A protein and the small-molecule ligand that binds it are described below.
Small molecule (SMILES): CC1=N[C@@H]2[C@@H](O)[C@H](O)[C@@H](CO)O[C@@H]2S1

Sequence of chain 1.A:
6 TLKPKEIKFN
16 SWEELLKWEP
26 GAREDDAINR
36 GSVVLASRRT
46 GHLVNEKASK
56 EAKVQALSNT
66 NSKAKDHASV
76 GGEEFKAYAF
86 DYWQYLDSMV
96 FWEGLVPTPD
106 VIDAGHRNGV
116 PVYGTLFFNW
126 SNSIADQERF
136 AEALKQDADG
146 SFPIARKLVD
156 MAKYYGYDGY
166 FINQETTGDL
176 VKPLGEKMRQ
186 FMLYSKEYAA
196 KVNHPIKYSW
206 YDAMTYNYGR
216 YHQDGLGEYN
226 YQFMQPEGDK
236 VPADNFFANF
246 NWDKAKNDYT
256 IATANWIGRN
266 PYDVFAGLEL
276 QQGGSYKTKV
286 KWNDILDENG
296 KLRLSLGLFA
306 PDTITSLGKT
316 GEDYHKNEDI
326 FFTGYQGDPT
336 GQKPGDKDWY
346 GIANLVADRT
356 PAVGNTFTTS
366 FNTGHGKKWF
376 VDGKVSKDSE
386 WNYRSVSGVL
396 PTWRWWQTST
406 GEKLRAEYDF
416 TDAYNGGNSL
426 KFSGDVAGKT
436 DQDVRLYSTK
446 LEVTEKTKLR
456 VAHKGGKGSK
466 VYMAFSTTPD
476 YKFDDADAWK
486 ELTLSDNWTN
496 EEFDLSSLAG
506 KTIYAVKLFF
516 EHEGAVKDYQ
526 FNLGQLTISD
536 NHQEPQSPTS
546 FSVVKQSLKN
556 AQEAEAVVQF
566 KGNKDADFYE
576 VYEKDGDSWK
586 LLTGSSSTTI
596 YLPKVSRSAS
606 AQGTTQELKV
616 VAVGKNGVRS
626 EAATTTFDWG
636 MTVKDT

Binding-site contacts:
Ligand atom C8 contacts residue TYR206 of chain 1.A at 1.9 Å (hydrophobic).
Ligand atom C1 contacts residue PHE245 of chain 1.A at 4.0 Å (hydrophobic).
Ligand atom C2 contacts residue ASN168 of chain 1.A at 3.4 Å.
Ligand atom C1 contacts residue GLU170 of chain 1.A at 4.4 Å.
Ligand atom O6 contacts residue PHE304 of chain 1.A at 4.0 Å.
Ligand atom S1 contacts residue TYR206 of chain 1.A at 2.8 Å (h-bond).
Ligand atom C8 contacts residue PHE242 of chain 1.A at 4.3 Å (hydrophobic).
Ligand atom C3 contacts residue TRP97 of chain 1.A at 4.0 Å (hydrophobic).
Ligand atom C7 contacts residue TRP97 of chain 1.A at 3.9 Å (hydrophobic).
Ligand atom O4 contacts residue PHE304 of chain 1.A at 3.5 Å.
Ligand atom C1 contacts residue TYR206 of chain 1.A at 3.4 Å (hydrophobic).
Ligand atom O5 contacts residue TYR206 of chain 1.A at 4.1 Å.
Ligand atom S1 contacts residue PHE304 of chain 1.A at 4.0 Å.
Ligand atom C6 contacts residue GLU274 of chain 1.A at 3.8 Å.
Ligand atom N2 contacts residue GLU170 of chain 1.A at 3.7 Å.
Ligand atom C4 contacts residue PHE304 of chain 1.A at 4.0 Å (hydrophobic).
Ligand atom C2 contacts residue GLU170 of chain 1.A at 3.9 Å.
Ligand atom S1 contacts residue PHE245 of chain 1.A at 3.4 Å.
Ligand atom C7 contacts residue ASN168 of chain 1.A at 3.6 Å.
Ligand atom N2 contacts residue TRP97 of chain 1.A at 3.9 Å.
Ligand atom O3 contacts residue ASN168 of chain 1.A at 3.1 Å (h-bond).
Ligand atom C8 contacts residue ASN168 of chain 1.A at 4.0 Å.
Ligand atom N2 contacts residue TYR206 of chain 1.A at 3.4 Å.
Ligand atom O3 contacts residue TRP97 of chain 1.A at 3.7 Å.
Ligand atom O3 contacts residue PHE122 of chain 1.A at 4.1 Å.
Ligand atom O5 contacts residue PHE245 of chain 1.A at 3.6 Å.
Ligand atom C8 contacts residue LEU62 of chain 1.A at 3.8 Å (hydrophobic).
Ligand atom C5 contacts residue PHE304 of chain 1.A at 3.7 Å (hydrophobic).
Ligand atom N2 contacts residue ASN168 of chain 1.A at 2.6 Å (h-bond).
Ligand atom O6 contacts residue PHE245 of chain 1.A at 3.9 Å.
Ligand atom O6 contacts residue GLU274 of chain 1.A at 2.6 Å (salt-bridge).
Ligand atom C8 contacts residue TRP97 of chain 1.A at 3.5 Å (hydrophobic).
Ligand atom C7 contacts residue PHE304 of chain 1.A at 4.5 Å (hydrophobic).
Ligand atom C2 contacts residue TYR206 of chain 1.A at 4.4 Å (hydrophobic).
Ligand atom C6 contacts residue PHE304 of chain 1.A at 4.1 Å (hydrophobic).
Ligand atom C7 contacts residue TYR206 of chain 1.A at 2.4 Å (hydrophobic).
Ligand atom C5 contacts residue PHE245 of chain 1.A at 4.3 Å (hydrophobic).
Ligand atom C3 contacts residue ASN168 of chain 1.A at 3.7 Å.
Ligand atom C3 contacts residue PHE304 of chain 1.A at 4.0 Å (hydrophobic).
Ligand atom C8 contacts residue PHE166 of chain 1.A at 3.9 Å (hydrophobic).